This protein binds this small molecule.
Small molecule (SMILES): OC[C@H]1O[C@@H](n2cc(-c3ccccc3)nn2)[C@H](O)[C@@H](O)[C@@H]1O

Sequence of chain 1.A:
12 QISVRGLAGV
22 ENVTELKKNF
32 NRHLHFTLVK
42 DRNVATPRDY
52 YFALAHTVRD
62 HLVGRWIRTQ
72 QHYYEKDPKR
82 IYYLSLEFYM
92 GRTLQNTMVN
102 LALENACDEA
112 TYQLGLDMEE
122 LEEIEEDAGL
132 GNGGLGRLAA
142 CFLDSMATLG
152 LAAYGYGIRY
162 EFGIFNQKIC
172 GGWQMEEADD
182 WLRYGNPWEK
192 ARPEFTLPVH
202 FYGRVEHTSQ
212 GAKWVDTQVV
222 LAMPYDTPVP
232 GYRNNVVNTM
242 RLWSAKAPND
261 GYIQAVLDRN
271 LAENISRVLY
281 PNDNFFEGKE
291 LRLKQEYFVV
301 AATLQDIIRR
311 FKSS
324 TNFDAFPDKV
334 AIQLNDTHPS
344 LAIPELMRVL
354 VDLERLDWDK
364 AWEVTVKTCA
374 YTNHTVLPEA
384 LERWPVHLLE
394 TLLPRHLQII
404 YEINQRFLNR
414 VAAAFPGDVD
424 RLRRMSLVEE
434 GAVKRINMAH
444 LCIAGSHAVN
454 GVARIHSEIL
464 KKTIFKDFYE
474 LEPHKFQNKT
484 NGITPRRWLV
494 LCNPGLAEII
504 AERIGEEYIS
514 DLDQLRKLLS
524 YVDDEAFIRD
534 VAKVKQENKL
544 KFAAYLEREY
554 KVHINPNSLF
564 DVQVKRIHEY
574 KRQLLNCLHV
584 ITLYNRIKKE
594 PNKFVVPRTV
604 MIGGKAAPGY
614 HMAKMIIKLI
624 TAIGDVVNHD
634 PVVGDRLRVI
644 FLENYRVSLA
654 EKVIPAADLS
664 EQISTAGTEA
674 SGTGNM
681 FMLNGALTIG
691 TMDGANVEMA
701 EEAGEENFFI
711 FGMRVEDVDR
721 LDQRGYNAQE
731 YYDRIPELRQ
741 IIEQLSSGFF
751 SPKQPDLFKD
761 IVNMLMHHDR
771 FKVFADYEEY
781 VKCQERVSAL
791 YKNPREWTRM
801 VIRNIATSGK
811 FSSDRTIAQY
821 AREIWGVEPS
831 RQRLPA

Binding-site contacts:
Ligand atom O6 contacts residue VAL455 of chain 1.A at 3.8 Å.
Ligand atom N1 contacts residue DMS1 of chain 1.C at 3.6 Å.
Ligand atom C12 contacts residue ALA383 of chain 1.A at 3.7 Å (hydrophobic).
Ligand atom O2 contacts residue GLU672 of chain 1.A at 3.0 Å (salt-bridge).
Ligand atom O4 contacts residue SER674 of chain 1.A at 3.5 Å.
Ligand atom C6 contacts residue GLY135 of chain 1.A at 3.6 Å.
Ligand atom C12 contacts residue HIS341 of chain 1.A at 3.6 Å.
Ligand atom N3 contacts residue LEU136 of chain 1.A at 3.5 Å.
Ligand atom C4 contacts residue GLY675 of chain 1.A at 3.7 Å.
Ligand atom C3 contacts residue GLU672 of chain 1.A at 3.3 Å.
Ligand atom O5 contacts residue LEU136 of chain 1.A at 3.4 Å (h-bond).
Ligand atom C2 contacts residue GLU672 of chain 1.A at 3.7 Å.
Ligand atom C2 contacts residue DMS1 of chain 1.C at 3.6 Å.
Ligand atom C5 contacts residue GLY135 of chain 1.A at 3.6 Å.
Ligand atom C14 contacts residue THR378 of chain 1.A at 3.6 Å.
Ligand atom C6 contacts residue HIS377 of chain 1.A at 3.5 Å.
Ligand atom C1 contacts residue LEU136 of chain 1.A at 3.7 Å (hydrophobic).
Ligand atom C8 contacts residue DMS1 of chain 1.C at 3.5 Å.
Ligand atom O6 contacts residue LEU139 of chain 1.A at 3.8 Å.
Ligand atom C7 contacts residue HIS377 of chain 1.A at 3.5 Å.
Ligand atom O4 contacts residue GLY675 of chain 1.A at 2.8 Å (h-bond).
Ligand atom C5 contacts residue LEU136 of chain 1.A at 3.7 Å (hydrophobic).
Ligand atom O6 contacts residue HIS377 of chain 1.A at 2.7 Å (h-bond).
Ligand atom O2 contacts residue DMS1 of chain 1.C at 2.9 Å.
Ligand atom O3 contacts residue SER674 of chain 1.A at 3.0 Å (h-bond).
Ligand atom O3 contacts residue GLU672 of chain 1.A at 2.6 Å (salt-bridge).
Ligand atom O3 contacts residue ALA673 of chain 1.A at 3.3 Å (h-bond).
Ligand atom N3 contacts residue DMS1 of chain 1.C at 3.6 Å.
Ligand atom C13 contacts residue THR378 of chain 1.A at 3.6 Å.
Ligand atom C2 contacts residue HIS377 of chain 1.A at 3.5 Å.
Ligand atom O3 contacts residue GLY675 of chain 1.A at 3.1 Å (h-bond).
Ligand atom N1 contacts residue LEU136 of chain 1.A at 3.8 Å.
Ligand atom C3 contacts residue GLY675 of chain 1.A at 3.7 Å.
Ligand atom C6 contacts residue ASN484 of chain 1.A at 3.2 Å.
Ligand atom O4 contacts residue ASN484 of chain 1.A at 3.4 Å (h-bond).
Ligand atom O2 contacts residue TYR573 of chain 1.A at 3.0 Å (h-bond).
Ligand atom N2 contacts residue LEU136 of chain 1.A at 3.4 Å (h-bond).
Ligand atom O6 contacts residue ASN484 of chain 1.A at 2.7 Å (h-bond).
Ligand atom C13 contacts residue ASP339 of chain 1.A at 3.6 Å.
Ligand atom C7 contacts residue DMS1 of chain 1.C at 3.1 Å.